The small molecule below binds the protein below.
Small molecule (SMILES): CC(=O)N[C@@H]1[C@@H](O)[C@H](O)[C@@H](CO)O[C@H]1O

Sequence of chain 3.A:
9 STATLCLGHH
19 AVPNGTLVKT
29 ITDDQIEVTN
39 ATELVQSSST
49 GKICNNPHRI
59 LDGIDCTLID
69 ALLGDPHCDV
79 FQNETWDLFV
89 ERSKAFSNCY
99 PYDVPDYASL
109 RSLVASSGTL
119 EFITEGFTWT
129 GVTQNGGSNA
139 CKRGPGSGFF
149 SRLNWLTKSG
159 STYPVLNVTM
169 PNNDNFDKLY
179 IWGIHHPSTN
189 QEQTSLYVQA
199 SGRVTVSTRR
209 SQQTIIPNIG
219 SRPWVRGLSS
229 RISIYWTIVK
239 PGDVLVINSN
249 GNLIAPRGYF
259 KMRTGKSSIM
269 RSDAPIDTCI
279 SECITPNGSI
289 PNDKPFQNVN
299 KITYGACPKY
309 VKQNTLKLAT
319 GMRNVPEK

Binding-site contacts:
Ligand atom C4 contacts residue ASN285 of chain 3.A at 4.1 Å.
Ligand atom O7 contacts residue ASN285 of chain 3.A at 3.4 Å (h-bond).
Ligand atom O6 contacts residue ASN298 of chain 3.A at 3.8 Å.
Ligand atom O6 contacts residue ASN285 of chain 3.A at 3.9 Å.
Ligand atom N2 contacts residue ASN285 of chain 3.A at 3.2 Å (h-bond).
Ligand atom C1 contacts residue ASN298 of chain 3.A at 3.8 Å.
Ligand atom O5 contacts residue ASN285 of chain 3.A at 2.1 Å (h-bond).
Ligand atom C6 contacts residue ASN285 of chain 3.A at 4.2 Å.
Ligand atom C5 contacts residue ASN298 of chain 3.A at 3.9 Å.
Ligand atom C1 contacts residue ASN285 of chain 3.A at 1.5 Å.
Ligand atom C7 contacts residue VAL297 of chain 3.A at 4.1 Å (hydrophobic).
Ligand atom C8 contacts residue SER46 of chain 3.A at 4.4 Å.
Ligand atom O5 contacts residue VAL297 of chain 3.A at 4.3 Å.
Ligand atom C1 contacts residue VAL297 of chain 3.A at 3.4 Å (hydrophobic).
Ligand atom C5 contacts residue ASN285 of chain 3.A at 3.5 Å.
Ligand atom C3 contacts residue VAL297 of chain 3.A at 4.0 Å (hydrophobic).
Ligand atom C2 contacts residue ASN285 of chain 3.A at 2.6 Å.
Ligand atom O5 contacts residue ASN298 of chain 3.A at 3.4 Å (h-bond).
Ligand atom C8 contacts residue SER45 of chain 3.A at 3.5 Å.
Ligand atom C6 contacts residue ASN298 of chain 3.A at 4.4 Å.
Ligand atom C3 contacts residue ASN285 of chain 3.A at 3.9 Å.
Ligand atom N2 contacts residue VAL297 of chain 3.A at 3.3 Å (h-bond).
Ligand atom C2 contacts residue VAL297 of chain 3.A at 3.8 Å (hydrophobic).
Ligand atom C7 contacts residue ASN285 of chain 3.A at 3.5 Å.
Ligand atom C8 contacts residue VAL297 of chain 3.A at 4.0 Å (hydrophobic).